Sequence of chain 1.M:
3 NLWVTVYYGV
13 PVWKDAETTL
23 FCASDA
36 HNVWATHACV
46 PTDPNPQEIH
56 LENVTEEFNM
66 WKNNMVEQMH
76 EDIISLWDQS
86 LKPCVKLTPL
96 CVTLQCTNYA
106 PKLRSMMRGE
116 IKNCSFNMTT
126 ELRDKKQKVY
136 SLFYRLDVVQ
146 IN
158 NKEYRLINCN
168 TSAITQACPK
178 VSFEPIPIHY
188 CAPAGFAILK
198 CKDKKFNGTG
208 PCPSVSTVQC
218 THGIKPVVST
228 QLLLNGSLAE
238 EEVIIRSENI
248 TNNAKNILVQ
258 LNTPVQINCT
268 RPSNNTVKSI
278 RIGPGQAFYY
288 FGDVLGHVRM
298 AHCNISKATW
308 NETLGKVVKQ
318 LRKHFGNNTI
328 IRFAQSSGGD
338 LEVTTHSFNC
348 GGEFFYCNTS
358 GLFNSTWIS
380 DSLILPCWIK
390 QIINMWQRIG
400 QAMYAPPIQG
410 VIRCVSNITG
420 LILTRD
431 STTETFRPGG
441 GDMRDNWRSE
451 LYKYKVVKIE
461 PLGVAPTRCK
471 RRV

The small molecule below binds the protein below.
Small molecule (SMILES): CC(=O)N[C@@H]1[C@@H](O)[C@H](O)[C@@H](CO)O[C@H]1O

Binding-site contacts:
Ligand atom O7 contacts residue ASN416 of chain 1.M at 3.5 Å (h-bond).
Ligand atom C8 contacts residue ASN232 of chain 1.M at 3.5 Å.
Ligand atom C5 contacts residue ASN416 of chain 1.M at 3.7 Å.
Ligand atom C2 contacts residue ASN416 of chain 1.M at 2.4 Å.
Ligand atom C4 contacts residue ASN416 of chain 1.M at 4.2 Å.
Ligand atom N2 contacts residue ASN416 of chain 1.M at 2.8 Å (h-bond).
Ligand atom C1 contacts residue PRO261 of chain 1.M at 4.3 Å (hydrophobic).
Ligand atom O5 contacts residue PRO261 of chain 1.M at 3.9 Å.
Ligand atom O5 contacts residue ASN416 of chain 1.M at 2.4 Å (h-bond).
Ligand atom C7 contacts residue ASN416 of chain 1.M at 3.3 Å.
Ligand atom C7 contacts residue NAG1 of chain 1.HA at 4.5 Å.
Ligand atom C1 contacts residue ASN416 of chain 1.M at 1.4 Å.
Ligand atom C8 contacts residue ASN416 of chain 1.M at 3.9 Å.
Ligand atom C8 contacts residue NAG1 of chain 1.HA at 3.2 Å.
Ligand atom O7 contacts residue ASN232 of chain 1.M at 4.4 Å.
Ligand atom C3 contacts residue ASN416 of chain 1.M at 3.7 Å.
Ligand atom C8 contacts residue VAL414 of chain 1.M at 4.5 Å (hydrophobic).
Ligand atom C7 contacts residue ASN232 of chain 1.M at 4.3 Å.
Ligand atom C8 contacts residue SER415 of chain 1.M at 4.4 Å.